Sequence of chain 1.A:
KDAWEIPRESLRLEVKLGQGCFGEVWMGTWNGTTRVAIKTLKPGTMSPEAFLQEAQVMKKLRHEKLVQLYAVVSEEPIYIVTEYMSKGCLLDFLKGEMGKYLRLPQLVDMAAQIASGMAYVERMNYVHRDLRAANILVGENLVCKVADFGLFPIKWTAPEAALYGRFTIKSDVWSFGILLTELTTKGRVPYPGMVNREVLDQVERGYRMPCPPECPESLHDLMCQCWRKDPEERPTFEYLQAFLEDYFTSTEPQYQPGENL

A small-molecule ligand and the protein it binds are described below.
Small molecule (SMILES): Cc1cccc(-n2nc(C(C)(C)C)cc2NC(=O)Nc2ccc(Nc3ncnc4ccc(N)cc34)cc2)c1

Binding-site contacts:
Ligand atom CAP contacts residue TYR93 of chain 1.A at 3.5 Å (hydrophobic).
Ligand atom CAZ contacts residue ASP157 of chain 1.A at 2.9 Å.
Ligand atom CAP contacts residue MET94 of chain 1.A at 3.5 Å (hydrophobic).
Ligand atom CAQ contacts residue ASP157 of chain 1.A at 3.5 Å.
Ligand atom CAD contacts residue VAL155 of chain 1.A at 3.8 Å (hydrophobic).
Ligand atom CAZ contacts residue GLU63 of chain 1.A at 3.4 Å.
Ligand atom CAQ contacts residue GLU63 of chain 1.A at 3.1 Å.
Ligand atom OAF contacts residue ASP157 of chain 1.A at 2.4 Å (salt-bridge).
Ligand atom CAC contacts residue TYR135 of chain 1.A at 3.8 Å (hydrophobic).
Ligand atom NAW contacts residue GLU63 of chain 1.A at 3.0 Å (salt-bridge).
Ligand atom C2 contacts residue ALA46 of chain 1.A at 3.6 Å (hydrophobic).
Ligand atom CBA contacts residue GLU63 of chain 1.A at 3.5 Å.
Ligand atom NAX contacts residue ASP157 of chain 1.A at 3.2 Å (salt-bridge).
Ligand atom CAI contacts residue GLU63 of chain 1.A at 3.5 Å.
Ligand atom C5 contacts residue LEU146 of chain 1.A at 3.8 Å (hydrophobic).
Ligand atom C2 contacts residue GLU92 of chain 1.A at 3.3 Å.
Ligand atom C2 contacts residue LEU146 of chain 1.A at 3.6 Å (hydrophobic).
Ligand atom N1 contacts residue ALA46 of chain 1.A at 3.8 Å.
Ligand atom CBE contacts residue GLU63 of chain 1.A at 3.7 Å.
Ligand atom CAR contacts residue ASP157 of chain 1.A at 3.6 Å.
Ligand atom CBG contacts residue MET67 of chain 1.A at 3.8 Å (hydrophobic).
Ligand atom NAW contacts residue ASP157 of chain 1.A at 3.2 Å (salt-bridge).
Ligand atom CAB contacts residue LEU75 of chain 1.A at 3.6 Å (hydrophobic).
Ligand atom CAK contacts residue ASP157 of chain 1.A at 3.4 Å.
Ligand atom NAX contacts residue GLU63 of chain 1.A at 2.9 Å (salt-bridge).
Ligand atom NAE contacts residue LEU26 of chain 1.A at 3.6 Å.
Ligand atom CAA contacts residue GLU63 of chain 1.A at 3.7 Å.
Ligand atom CAG contacts residue GLU63 of chain 1.A at 3.4 Å.
Ligand atom CAO contacts residue LEU26 of chain 1.A at 3.8 Å (hydrophobic).
Ligand atom OAF contacts residue ALA156 of chain 1.A at 3.3 Å.
Ligand atom CAA contacts residue GLY159 of chain 1.A at 3.7 Å.
Ligand atom CAO contacts residue GLY97 of chain 1.A at 3.8 Å.
Ligand atom N3 contacts residue MET94 of chain 1.A at 3.4 Å (h-bond).
Ligand atom CBC contacts residue ASP157 of chain 1.A at 3.6 Å.
Ligand atom NAX contacts residue MET67 of chain 1.A at 3.5 Å (h-bond).
Ligand atom N3 contacts residue TYR93 of chain 1.A at 3.8 Å.
Ligand atom C4 contacts residue LEU146 of chain 1.A at 3.7 Å (hydrophobic).
Ligand atom NBK contacts residue ASP157 of chain 1.A at 3.7 Å.
Ligand atom CBG contacts residue ASP157 of chain 1.A at 3.7 Å.
Ligand atom N1 contacts residue LEU146 of chain 1.A at 3.5 Å.